Binding-site contacts:
Ligand atom C59 contacts residue THR1 of chain 1.H at 2.5 Å.
Ligand atom C58 contacts residue GLY168 of chain 1.H at 3.0 Å.
Ligand atom O48 contacts residue THR1 of chain 1.H at 2.4 Å (h-bond).
Ligand atom O60 contacts residue GLY168 of chain 1.H at 3.7 Å.
Ligand atom C34 contacts residue GLY47 of chain 1.H at 3.6 Å.
Ligand atom C45 contacts residue GLY45 of chain 1.H at 3.7 Å.
Ligand atom O60 contacts residue THR1 of chain 1.H at 3.2 Å (h-bond).
Ligand atom N22 contacts residue ASP125 of chain 1.I at 3.2 Å (salt-bridge).
Ligand atom O48 contacts residue MES1 of chain 1.FA at 2.4 Å (h-bond).
Ligand atom C35 contacts residue THR48 of chain 1.H at 3.7 Å.
Ligand atom C42 contacts residue THR1 of chain 1.H at 2.3 Å.
Ligand atom C45 contacts residue THR52 of chain 1.H at 3.7 Å.
Ligand atom C43 contacts residue THR1 of chain 1.H at 2.7 Å.
Ligand atom N41 contacts residue GLY47 of chain 1.H at 3.0 Å (h-bond).
Ligand atom C27 contacts residue SER20 of chain 1.H at 3.6 Å.
Ligand atom C27 contacts residue ALA27 of chain 1.H at 3.3 Å (hydrophobic).
Ligand atom C31 contacts residue GLY47 of chain 1.H at 3.5 Å.
Ligand atom O9 contacts residue ASP125 of chain 1.I at 3.5 Å.
Ligand atom C58 contacts residue LYS33 of chain 1.H at 3.7 Å.
Ligand atom C44 contacts residue THR1 of chain 1.H at 3.4 Å.
Ligand atom C47 contacts residue MES1 of chain 1.FA at 3.7 Å.
Ligand atom C24 contacts residue ALA49 of chain 1.H at 3.7 Å (hydrophobic).
Ligand atom C19 contacts residue THR48 of chain 1.H at 3.6 Å.
Ligand atom O29 contacts residue ALA49 of chain 1.H at 3.1 Å (h-bond).
Ligand atom O48 contacts residue GLY47 of chain 1.H at 3.1 Å (h-bond).
Ligand atom C58 contacts residue ARG19 of chain 1.H at 3.4 Å.
Ligand atom O40 contacts residue THR21 of chain 1.H at 3.2 Å (h-bond).
Ligand atom N41 contacts residue THR1 of chain 1.H at 3.7 Å.
Ligand atom C51 contacts residue GLY168 of chain 1.H at 3.7 Å.
Ligand atom N30 contacts residue THR21 of chain 1.H at 3.0 Å (h-bond).
Ligand atom C27 contacts residue THR21 of chain 1.H at 3.5 Å.
Ligand atom C46 contacts residue SER20 of chain 1.H at 3.7 Å.
Ligand atom C58 contacts residue THR1 of chain 1.H at 2.5 Å.
Ligand atom C51 contacts residue THR1 of chain 1.H at 1.5 Å.
Ligand atom C23 contacts residue THR21 of chain 1.H at 3.5 Å.
Ligand atom C39 contacts residue GLY47 of chain 1.H at 3.6 Å.
Ligand atom C43 contacts residue GLY47 of chain 1.H at 3.3 Å.
Ligand atom O40 contacts residue SER20 of chain 1.H at 3.4 Å (h-bond).
Ligand atom C47 contacts residue THR1 of chain 1.H at 1.4 Å.
Ligand atom O60 contacts residue THR21 of chain 1.H at 3.4 Å (h-bond).

Sequence of chain 1.H:
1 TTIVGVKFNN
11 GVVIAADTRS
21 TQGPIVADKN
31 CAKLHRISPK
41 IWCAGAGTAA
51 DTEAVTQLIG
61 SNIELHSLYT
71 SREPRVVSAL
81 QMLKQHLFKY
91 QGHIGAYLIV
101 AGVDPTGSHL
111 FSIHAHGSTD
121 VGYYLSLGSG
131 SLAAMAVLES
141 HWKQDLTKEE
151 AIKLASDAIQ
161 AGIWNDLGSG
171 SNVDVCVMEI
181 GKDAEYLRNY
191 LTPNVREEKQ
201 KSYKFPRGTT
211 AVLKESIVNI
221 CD

Sequence of chain 1.Z:
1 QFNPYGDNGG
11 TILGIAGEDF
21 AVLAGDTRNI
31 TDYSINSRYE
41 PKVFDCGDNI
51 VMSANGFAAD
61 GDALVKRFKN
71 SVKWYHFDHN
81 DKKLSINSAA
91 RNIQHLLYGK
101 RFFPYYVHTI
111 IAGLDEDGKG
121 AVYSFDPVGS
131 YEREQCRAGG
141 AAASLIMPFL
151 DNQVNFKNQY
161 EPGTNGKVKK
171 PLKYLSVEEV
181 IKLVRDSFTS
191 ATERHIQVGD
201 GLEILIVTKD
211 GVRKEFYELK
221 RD

Sequence of chain 1.I:
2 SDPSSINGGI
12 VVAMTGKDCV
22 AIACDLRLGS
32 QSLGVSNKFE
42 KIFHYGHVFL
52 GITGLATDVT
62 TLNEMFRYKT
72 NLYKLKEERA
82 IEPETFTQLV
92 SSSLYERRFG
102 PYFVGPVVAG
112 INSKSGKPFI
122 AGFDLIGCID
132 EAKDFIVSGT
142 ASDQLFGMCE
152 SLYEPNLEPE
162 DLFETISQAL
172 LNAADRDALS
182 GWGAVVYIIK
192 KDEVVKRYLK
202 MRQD

The protein below binds the small molecule below.
Small molecule (SMILES): CC(C)C[C@H](NC(=O)[C@H](CCc1ccccc1)NC(=O)CN1CCOCC1)C(=O)N[C@@H](Cc1ccccc1)C(=O)N[C@@H](CC(C)C)[C@@H](O)[C@H](C)CO